Binding-site contacts:
Ligand atom N02 contacts residue LEU142 of chain 1.A at 3.5 Å.
Ligand atom N01 contacts residue LEU142 of chain 1.A at 3.9 Å.
Ligand atom C10 contacts residue LEU91 of chain 1.A at 4.0 Å (hydrophobic).
Ligand atom C04 contacts residue VAL26 of chain 1.A at 4.0 Å (hydrophobic).
Ligand atom C08 contacts residue ILE18 of chain 1.A at 3.7 Å (hydrophobic).
Ligand atom C10 contacts residue LEU142 of chain 1.A at 3.5 Å (hydrophobic).
Ligand atom N03 contacts residue HIS92 of chain 1.A at 3.7 Å.
Ligand atom N02 contacts residue GLU89 of chain 1.A at 3.1 Å (salt-bridge).
Ligand atom O17 contacts residue GLU89 of chain 1.A at 4.0 Å.
Ligand atom O17 contacts residue ALA39 of chain 1.A at 3.9 Å.
Ligand atom O17 contacts residue LEU142 of chain 1.A at 4.0 Å.
Ligand atom N02 contacts residue ALA39 of chain 1.A at 3.5 Å.
Ligand atom O17 contacts residue PHE90 of chain 1.A at 3.5 Å.
Ligand atom N03 contacts residue ILE18 of chain 1.A at 3.6 Å.
Ligand atom C13 contacts residue LEU91 of chain 1.A at 3.2 Å (hydrophobic).
Ligand atom N01 contacts residue LEU91 of chain 1.A at 2.9 Å (h-bond).
Ligand atom C16 contacts residue ILE18 of chain 1.A at 3.8 Å (hydrophobic).
Ligand atom C13 contacts residue HIS92 of chain 1.A at 3.5 Å.
Ligand atom C10 contacts residue ALA39 of chain 1.A at 3.7 Å (hydrophobic).
Ligand atom C06 contacts residue ILE18 of chain 1.A at 3.8 Å (hydrophobic).
Ligand atom C13 contacts residue PHE90 of chain 1.A at 3.9 Å (hydrophobic).
Ligand atom C11 contacts residue GLN93 of chain 1.A at 3.7 Å.
Ligand atom C15 contacts residue ILE18 of chain 1.A at 3.8 Å (hydrophobic).
Ligand atom C10 contacts residue GLU89 of chain 1.A at 4.0 Å.
Ligand atom C12 contacts residue GLN93 of chain 1.A at 4.0 Å.
Ligand atom C12 contacts residue ILE18 of chain 1.A at 3.7 Å (hydrophobic).
Ligand atom C11 contacts residue LEU142 of chain 1.A at 3.8 Å (hydrophobic).
Ligand atom C11 contacts residue LEU91 of chain 1.A at 3.1 Å (hydrophobic).
Ligand atom C12 contacts residue HIS92 of chain 1.A at 3.7 Å.
Ligand atom C09 contacts residue VAL26 of chain 1.A at 3.8 Å (hydrophobic).
Ligand atom C16 contacts residue LYS97 of chain 1.A at 3.9 Å.
Ligand atom C07 contacts residue ILE18 of chain 1.A at 3.4 Å (hydrophobic).
Ligand atom C15 contacts residue LYS97 of chain 1.A at 3.7 Å.
Ligand atom O17 contacts residue LEU91 of chain 1.A at 3.0 Å (h-bond).
Ligand atom C14 contacts residue ILE18 of chain 1.A at 3.7 Å (hydrophobic).
Ligand atom C05 contacts residue LEU142 of chain 1.A at 3.6 Å (hydrophobic).
Ligand atom C06 contacts residue LEU142 of chain 1.A at 3.8 Å (hydrophobic).
Ligand atom C12 contacts residue LEU91 of chain 1.A at 3.6 Å (hydrophobic).
Ligand atom C16 contacts residue ASP94 of chain 1.A at 4.0 Å.
Ligand atom C13 contacts residue ILE18 of chain 1.A at 3.6 Å (hydrophobic).

The small molecule below binds the protein below.
Small molecule (SMILES): NC(=O)c1ccccc1NCc1cccnc1

Sequence of chain 1.A:
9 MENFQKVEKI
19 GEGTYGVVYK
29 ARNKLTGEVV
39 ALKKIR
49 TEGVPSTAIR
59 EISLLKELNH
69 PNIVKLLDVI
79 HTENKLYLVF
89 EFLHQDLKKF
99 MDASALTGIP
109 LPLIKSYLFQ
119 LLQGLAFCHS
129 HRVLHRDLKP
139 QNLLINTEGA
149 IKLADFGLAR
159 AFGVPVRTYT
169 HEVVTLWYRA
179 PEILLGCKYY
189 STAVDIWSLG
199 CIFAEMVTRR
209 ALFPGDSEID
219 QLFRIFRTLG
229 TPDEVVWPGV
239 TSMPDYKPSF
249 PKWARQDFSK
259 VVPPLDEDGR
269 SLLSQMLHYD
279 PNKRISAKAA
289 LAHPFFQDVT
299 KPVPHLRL